This small molecule binds to this protein.
Small molecule (SMILES): O=C(Cc1nn[nH]n1)N/N=C/c1ccc(Br)cc1

Binding-site contacts:
Ligand atom NAD contacts residue GLY286 of chain 1.A at 3.6 Å.
Ligand atom CAF contacts residue ASN106 of chain 1.A at 4.1 Å.
Ligand atom CAO contacts residue PHE287 of chain 1.A at 3.9 Å (hydrophobic).
Ligand atom OAH contacts residue ASN106 of chain 1.A at 2.7 Å (h-bond).
Ligand atom CAK contacts residue GLY207 of chain 1.A at 3.8 Å.
Ligand atom NAC contacts residue ASN106 of chain 1.A at 3.5 Å (h-bond).
Ligand atom CAE contacts residue THR112 of chain 1.A at 4.0 Å.
Ligand atom BR contacts residue TYR63 of chain 1.A at 3.6 Å.
Ligand atom CAM contacts residue GLY207 of chain 1.A at 4.0 Å.
Ligand atom CAE contacts residue PHE287 of chain 1.A at 4.1 Å (hydrophobic).
Ligand atom CAG contacts residue ASN106 of chain 1.A at 3.7 Å.
Ligand atom CAN contacts residue PHE287 of chain 1.A at 3.7 Å (hydrophobic).
Ligand atom CAK contacts residue GLU208 of chain 1.A at 3.7 Å.
Ligand atom NAJ contacts residue PHE287 of chain 1.A at 4.0 Å.
Ligand atom CAL contacts residue GLY207 of chain 1.A at 3.7 Å.
Ligand atom NAD contacts residue ASN106 of chain 1.A at 3.3 Å (h-bond).
Ligand atom NAB contacts residue ASN106 of chain 1.A at 3.3 Å (h-bond).
Ligand atom NAJ contacts residue GLU208 of chain 1.A at 3.7 Å.
Ligand atom NAD contacts residue GLU208 of chain 1.A at 4.2 Å.
Ligand atom NAD contacts residue PHE287 of chain 1.A at 2.9 Å (h-bond).
Ligand atom NAA contacts residue THR112 of chain 1.A at 3.1 Å (h-bond).
Ligand atom CAQ contacts residue LEU206 of chain 1.A at 4.0 Å (hydrophobic).
Ligand atom NAB contacts residue ALA105 of chain 1.A at 3.7 Å.
Ligand atom NAD contacts residue THR112 of chain 1.A at 3.8 Å.
Ligand atom CAO contacts residue LEU206 of chain 1.A at 4.2 Å (hydrophobic).
Ligand atom NAI contacts residue GLU208 of chain 1.A at 2.8 Å (salt-bridge).
Ligand atom CAG contacts residue GLU208 of chain 1.A at 3.6 Å.
Ligand atom CAQ contacts residue GLY207 of chain 1.A at 4.1 Å.
Ligand atom CAE contacts residue ASN106 of chain 1.A at 3.4 Å.
Ligand atom NAA contacts residue ALA105 of chain 1.A at 3.8 Å.
Ligand atom CAF contacts residue GLU208 of chain 1.A at 3.5 Å.
Ligand atom NAA contacts residue ASN106 of chain 1.A at 3.5 Å (h-bond).
Ligand atom NAB contacts residue GLN111 of chain 1.A at 4.2 Å.
Ligand atom OAH contacts residue PHE287 of chain 1.A at 3.9 Å.
Ligand atom NAC contacts residue THR112 of chain 1.A at 3.7 Å.
Ligand atom NAB contacts residue THR112 of chain 1.A at 3.5 Å (h-bond).
Ligand atom NAB contacts residue PHE287 of chain 1.A at 3.3 Å (h-bond).
Ligand atom NAB contacts residue GLY286 of chain 1.A at 3.7 Å.
Ligand atom CAP contacts residue LEU206 of chain 1.A at 3.9 Å (hydrophobic).
Ligand atom NAA contacts residue GLN111 of chain 1.A at 3.5 Å.

Sequence of chain 1.A:
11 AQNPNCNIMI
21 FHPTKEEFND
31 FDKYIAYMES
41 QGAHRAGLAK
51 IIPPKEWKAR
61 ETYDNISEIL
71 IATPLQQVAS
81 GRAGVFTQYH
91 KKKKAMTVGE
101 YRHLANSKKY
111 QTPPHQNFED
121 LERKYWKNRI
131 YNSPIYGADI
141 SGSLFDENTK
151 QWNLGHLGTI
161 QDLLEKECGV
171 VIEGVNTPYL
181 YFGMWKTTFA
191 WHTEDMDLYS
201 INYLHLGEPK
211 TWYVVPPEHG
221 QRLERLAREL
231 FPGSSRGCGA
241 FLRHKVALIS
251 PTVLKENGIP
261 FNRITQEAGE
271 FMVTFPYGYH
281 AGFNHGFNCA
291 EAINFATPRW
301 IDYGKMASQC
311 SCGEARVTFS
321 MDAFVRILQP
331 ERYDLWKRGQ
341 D